Sequence of chain 1.A:
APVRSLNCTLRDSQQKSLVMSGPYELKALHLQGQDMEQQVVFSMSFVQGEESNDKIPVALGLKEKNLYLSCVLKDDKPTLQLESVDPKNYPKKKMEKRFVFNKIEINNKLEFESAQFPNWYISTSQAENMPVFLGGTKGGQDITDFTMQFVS

This protein binds this small molecule.
Small molecule (SMILES): C[C@H](N)c1ccc(NC(=O)C2CC2)cc1

Binding-site contacts:
Ligand atom C9 contacts residue PRO131 of chain 1.A at 4.5 Å (hydrophobic).
Ligand atom C3 contacts residue VAL132 of chain 1.A at 3.9 Å (hydrophobic).
Ligand atom C7 contacts residue PRO131 of chain 1.A at 4.3 Å (hydrophobic).
Ligand atom N1 contacts residue LEU80 of chain 1.A at 3.6 Å.
Ligand atom C7 contacts residue GLU25 of chain 1.A at 4.3 Å.
Ligand atom N2 contacts residue GLU25 of chain 1.A at 3.9 Å.
Ligand atom C3 contacts residue LEU26 of chain 1.A at 4.2 Å (hydrophobic).
Ligand atom C1 contacts residue GLN81 of chain 1.A at 4.3 Å.
Ligand atom C1 contacts residue GLU25 of chain 1.A at 4.4 Å.
Ligand atom C1 contacts residue LEU26 of chain 1.A at 3.8 Å (hydrophobic).
Ligand atom C1 contacts residue TYR24 of chain 1.A at 3.3 Å (hydrophobic).
Ligand atom C2 contacts residue TYR24 of chain 1.A at 4.1 Å (hydrophobic).
Ligand atom C1 contacts residue LEU82 of chain 1.A at 3.8 Å (hydrophobic).
Ligand atom C3 contacts residue LEU80 of chain 1.A at 4.4 Å (hydrophobic).
Ligand atom N1 contacts residue VAL132 of chain 1.A at 2.8 Å (h-bond).
Ligand atom C3 contacts residue TYR24 of chain 1.A at 4.0 Å (hydrophobic).
Ligand atom C6 contacts residue PRO131 of chain 1.A at 3.7 Å (hydrophobic).
Ligand atom N1 contacts residue LEU26 of chain 1.A at 4.4 Å.
Ligand atom C5 contacts residue PRO131 of chain 1.A at 4.3 Å (hydrophobic).
Ligand atom C2 contacts residue GLN81 of chain 1.A at 4.2 Å.
Ligand atom C11 contacts residue GLU25 of chain 1.A at 3.6 Å.
Ligand atom C11 contacts residue LEU26 of chain 1.A at 3.7 Å (hydrophobic).
Ligand atom C12 contacts residue VAL132 of chain 1.A at 4.1 Å (hydrophobic).
Ligand atom C8 contacts residue GLU25 of chain 1.A at 4.2 Å.
Ligand atom C3 contacts residue GLU25 of chain 1.A at 4.4 Å.
Ligand atom C12 contacts residue GLU25 of chain 1.A at 3.6 Å.
Ligand atom C12 contacts residue LEU26 of chain 1.A at 3.2 Å (hydrophobic).
Ligand atom N2 contacts residue PRO131 of chain 1.A at 3.6 Å.
Ligand atom C4 contacts residue TYR24 of chain 1.A at 4.5 Å (hydrophobic).
Ligand atom C2 contacts residue LEU80 of chain 1.A at 3.6 Å (hydrophobic).
Ligand atom C4 contacts residue VAL132 of chain 1.A at 4.5 Å (hydrophobic).
Ligand atom C6 contacts residue GLU25 of chain 1.A at 4.2 Å.
Ligand atom C12 contacts residue PRO131 of chain 1.A at 4.0 Å (hydrophobic).
Ligand atom C12 contacts residue TYR24 of chain 1.A at 4.1 Å (hydrophobic).
Ligand atom C2 contacts residue VAL132 of chain 1.A at 3.9 Å (hydrophobic).
Ligand atom C11 contacts residue PRO131 of chain 1.A at 3.5 Å (hydrophobic).
Ligand atom C4 contacts residue LEU80 of chain 1.A at 4.1 Å (hydrophobic).